This protein binds this small molecule.
Small molecule (SMILES): COC(=O)Nc1ccc(-c2[nH]c([C@H](CC(=O)N3CCOCC3)NC(=O)/C=C/c3cc(Cl)ccc3-n3cnnn3)nc2Cl)cc1

Binding-site contacts:
Ligand atom O22 contacts residue ASP187 of chain 1.A at 3.6 Å (salt-bridge).
Ligand atom O22 contacts residue SER188 of chain 1.A at 2.8 Å (h-bond).
Ligand atom N5 contacts residue GLY186 of chain 1.A at 3.4 Å (h-bond).
Ligand atom C12 contacts residue LEU28 of chain 1.A at 3.5 Å (hydrophobic).
Ligand atom N34 contacts residue LYS185 of chain 1.A at 3.2 Å (salt-bridge).
Ligand atom O22 contacts residue GLY186 of chain 1.A at 3.2 Å (h-bond).
Ligand atom N35 contacts residue LYS185 of chain 1.A at 3.4 Å.
Ligand atom N16 contacts residue HIS27 of chain 1.A at 3.0 Å (h-bond).
Ligand atom C33 contacts residue GLY211 of chain 1.A at 3.2 Å.
Ligand atom O18 contacts residue ILE141 of chain 1.A at 3.4 Å.
Ligand atom O19 contacts residue ARG26 of chain 1.A at 3.5 Å.
Ligand atom C33 contacts residue EDO1 of chain 1.I at 3.4 Å.
Ligand atom CL3 contacts residue GLY219 of chain 1.A at 3.5 Å.
Ligand atom C13 contacts residue ARG26 of chain 1.A at 3.3 Å.
Ligand atom C20 contacts residue SER188 of chain 1.A at 3.3 Å.
Ligand atom C28 contacts residue ALA183 of chain 1.A at 3.4 Å (hydrophobic).
Ligand atom C28 contacts residue GLY211 of chain 1.A at 3.4 Å.
Ligand atom C11 contacts residue LEU28 of chain 1.A at 3.4 Å (hydrophobic).
Ligand atom N16 contacts residue ILE141 of chain 1.A at 3.5 Å.
Ligand atom C8 contacts residue HIS44 of chain 1.A at 3.5 Å.
Ligand atom C29 contacts residue ASP182 of chain 1.A at 3.3 Å.
Ligand atom N35 contacts residue LEU137 of chain 1.A at 3.6 Å.
Ligand atom C12 contacts residue ARG26 of chain 1.A at 3.3 Å.
Ligand atom C21 contacts residue CYS184 of chain 1.A at 3.4 Å (hydrophobic).
Ligand atom C28 contacts residue ASP182 of chain 1.A at 3.6 Å.
Ligand atom O38 contacts residue HIS44 of chain 1.A at 3.5 Å.
Ligand atom N16 contacts residue ARG26 of chain 1.A at 3.3 Å (salt-bridge).
Ligand atom C30 contacts residue TRP208 of chain 1.A at 3.4 Å (hydrophobic).
Ligand atom C25 contacts residue HIS44 of chain 1.A at 3.4 Å.
Ligand atom C29 contacts residue ALA183 of chain 1.A at 3.6 Å (hydrophobic).
Ligand atom C17 contacts residue ILE141 of chain 1.A at 3.3 Å (hydrophobic).
Ligand atom N34 contacts residue CYS212 of chain 1.A at 3.4 Å (h-bond).
Ligand atom N34 contacts residue CYS184 of chain 1.A at 3.5 Å.
Ligand atom N2 contacts residue EDO1 of chain 1.E at 2.9 Å (h-bond).
Ligand atom N35 contacts residue CYS212 of chain 1.A at 3.4 Å (h-bond).
Ligand atom N36 contacts residue LEU137 of chain 1.A at 3.5 Å.
Ligand atom N36 contacts residue EDO1 of chain 1.I at 3.0 Å (h-bond).
Ligand atom C43 contacts residue HIS44 of chain 1.A at 3.5 Å.
Ligand atom C33 contacts residue GLY209 of chain 1.A at 3.3 Å.
Ligand atom C12 contacts residue HIS27 of chain 1.A at 3.4 Å.

Sequence of chain 1.A:
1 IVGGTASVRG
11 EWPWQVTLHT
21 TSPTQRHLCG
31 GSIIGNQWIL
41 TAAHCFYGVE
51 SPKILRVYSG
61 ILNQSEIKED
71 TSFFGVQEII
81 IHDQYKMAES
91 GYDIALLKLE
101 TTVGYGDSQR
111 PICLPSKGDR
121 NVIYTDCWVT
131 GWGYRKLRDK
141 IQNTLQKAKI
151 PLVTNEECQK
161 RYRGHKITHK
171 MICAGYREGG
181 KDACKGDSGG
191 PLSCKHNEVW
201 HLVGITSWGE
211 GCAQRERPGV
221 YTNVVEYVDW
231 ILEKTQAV